The protein below binds the small molecule below.
Small molecule (SMILES): CC(=O)N[C@@H]1[C@@H](O)[C@H](O)[C@@H](CO)O[C@H]1O

Binding-site contacts:
Ligand atom N2 contacts residue PRO31 of chain 52.F at 2.8 Å (h-bond).
Ligand atom C6 contacts residue ARG33 of chain 52.F at 4.1 Å.
Ligand atom C3 contacts residue PRO31 of chain 52.F at 4.0 Å (hydrophobic).
Ligand atom C2 contacts residue ASN70 of chain 52.F at 2.5 Å.
Ligand atom N2 contacts residue ASN32 of chain 52.F at 4.2 Å.
Ligand atom O7 contacts residue PRO31 of chain 52.F at 3.2 Å (h-bond).
Ligand atom O7 contacts residue SER71 of chain 52.F at 4.2 Å.
Ligand atom O6 contacts residue ARG33 of chain 52.F at 3.6 Å.
Ligand atom C5 contacts residue ASN70 of chain 52.F at 3.7 Å.
Ligand atom C8 contacts residue ASN70 of chain 52.F at 3.6 Å.
Ligand atom C7 contacts residue PRO31 of chain 52.F at 3.4 Å (hydrophobic).
Ligand atom C2 contacts residue PRO31 of chain 52.F at 3.9 Å (hydrophobic).
Ligand atom O5 contacts residue ASN70 of chain 52.F at 2.4 Å (h-bond).
Ligand atom O3 contacts residue PRO31 of chain 52.F at 4.0 Å.
Ligand atom O7 contacts residue ASN70 of chain 52.F at 3.3 Å (h-bond).
Ligand atom C7 contacts residue ASN70 of chain 52.F at 3.1 Å.
Ligand atom C1 contacts residue ARG33 of chain 52.F at 4.2 Å.
Ligand atom C4 contacts residue ASN70 of chain 52.F at 4.2 Å.
Ligand atom N2 contacts residue ASN70 of chain 52.F at 2.9 Å (h-bond).
Ligand atom C3 contacts residue ASN70 of chain 52.F at 3.8 Å.
Ligand atom C1 contacts residue ASN70 of chain 52.F at 1.4 Å.
Ligand atom C5 contacts residue ARG33 of chain 52.F at 4.1 Å.

Sequence of chain 52.F:
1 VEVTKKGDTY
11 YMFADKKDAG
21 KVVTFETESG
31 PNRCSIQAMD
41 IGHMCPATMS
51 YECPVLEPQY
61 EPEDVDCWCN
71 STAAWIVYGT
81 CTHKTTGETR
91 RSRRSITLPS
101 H